A protein and the small-molecule ligand that binds it are described below.
Small molecule (SMILES): O=C(O)CCCC(=O)O

Binding-site contacts:
Ligand atom O1 contacts residue ARG331 of chain 1.A at 3.8 Å.
Ligand atom O3 contacts residue MET177 of chain 1.A at 4.2 Å.
Ligand atom C3 contacts residue GLY183 of chain 1.A at 4.5 Å.
Ligand atom C3 contacts residue FE21 of chain 1.C at 4.4 Å.
Ligand atom C1 contacts residue TYR185 of chain 1.A at 3.6 Å (hydrophobic).
Ligand atom C2 contacts residue ASP182 of chain 1.A at 4.0 Å.
Ligand atom C1 contacts residue ARG331 of chain 1.A at 3.4 Å.
Ligand atom O2 contacts residue ASP182 of chain 1.A at 3.2 Å.
Ligand atom C3 contacts residue HIS180 of chain 1.A at 4.3 Å.
Ligand atom O1 contacts residue TYR185 of chain 1.A at 3.1 Å.
Ligand atom O1 contacts residue ASP182 of chain 1.A at 4.4 Å.
Ligand atom C5 contacts residue ILE264 of chain 1.A at 4.4 Å (hydrophobic).
Ligand atom O3 contacts residue FE21 of chain 1.C at 2.9 Å.
Ligand atom O2 contacts residue ARG331 of chain 1.A at 2.2 Å (salt-bridge).
Ligand atom O3 contacts residue HIS180 of chain 1.A at 3.6 Å (h-bond).
Ligand atom O2 contacts residue ARG329 of chain 1.A at 4.1 Å.
Ligand atom O2 contacts residue GLY183 of chain 1.A at 4.0 Å.
Ligand atom C1 contacts residue GLY183 of chain 1.A at 3.4 Å.
Ligand atom C3 contacts residue ASP182 of chain 1.A at 3.6 Å.
Ligand atom C3 contacts residue PHE267 of chain 1.A at 4.1 Å (hydrophobic).
Ligand atom C5 contacts residue MET177 of chain 1.A at 4.1 Å (hydrophobic).
Ligand atom C3 contacts residue ILE264 of chain 1.A at 4.0 Å (hydrophobic).
Ligand atom C2 contacts residue TYR185 of chain 1.A at 3.4 Å (hydrophobic).
Ligand atom O4 contacts residue MET177 of chain 1.A at 3.2 Å.
Ligand atom C1 contacts residue ASP182 of chain 1.A at 3.8 Å.
Ligand atom O4 contacts residue GLN266 of chain 1.A at 4.5 Å.
Ligand atom C4 contacts residue PHE267 of chain 1.A at 4.1 Å (hydrophobic).
Ligand atom O4 contacts residue HIS180 of chain 1.A at 4.2 Å.
Ligand atom C4 contacts residue ARG329 of chain 1.A at 4.4 Å.
Ligand atom O1 contacts residue GLY183 of chain 1.A at 3.3 Å (h-bond).
Ligand atom C2 contacts residue GLY183 of chain 1.A at 3.5 Å.
Ligand atom C5 contacts residue ASP182 of chain 1.A at 4.4 Å.
Ligand atom O4 contacts residue ILE264 of chain 1.A at 4.0 Å.
Ligand atom C2 contacts residue PHE267 of chain 1.A at 3.9 Å (hydrophobic).
Ligand atom O3 contacts residue ASP182 of chain 1.A at 3.9 Å.
Ligand atom C5 contacts residue HIS180 of chain 1.A at 4.0 Å.
Ligand atom C5 contacts residue FE21 of chain 1.C at 3.9 Å.
Ligand atom O3 contacts residue ARG329 of chain 1.A at 4.2 Å.

Sequence of chain 1.A:
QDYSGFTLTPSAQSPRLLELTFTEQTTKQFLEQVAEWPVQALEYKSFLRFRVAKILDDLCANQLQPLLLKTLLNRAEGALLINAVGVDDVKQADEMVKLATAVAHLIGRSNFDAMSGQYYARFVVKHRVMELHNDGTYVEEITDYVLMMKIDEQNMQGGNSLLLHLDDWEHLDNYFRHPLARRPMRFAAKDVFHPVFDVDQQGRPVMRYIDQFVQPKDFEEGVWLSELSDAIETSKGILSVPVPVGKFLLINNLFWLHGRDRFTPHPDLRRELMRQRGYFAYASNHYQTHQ